Binding-site contacts:
Ligand atom C15 contacts residue MET76 of chain 1.A at 3.9 Å (hydrophobic).
Ligand atom O2 contacts residue ARG83 of chain 1.A at 3.1 Å (salt-bridge).
Ligand atom C6 contacts residue ASN36 of chain 1.A at 3.7 Å.
Ligand atom C12 contacts residue LEU35 of chain 1.A at 3.7 Å (hydrophobic).
Ligand atom C4 contacts residue LEU35 of chain 1.A at 3.9 Å (hydrophobic).
Ligand atom O2 contacts residue PHE95 of chain 1.A at 3.8 Å.
Ligand atom C16 contacts residue MET111 of chain 1.A at 3.8 Å (hydrophobic).
Ligand atom C9 contacts residue MET76 of chain 1.A at 3.9 Å (hydrophobic).
Ligand atom O3 contacts residue CYS208 of chain 1.A at 3.1 Å.
Ligand atom C6 contacts residue MET73 of chain 1.A at 3.8 Å (hydrophobic).
Ligand atom C13 contacts residue MET118 of chain 1.A at 3.8 Å (hydrophobic).
Ligand atom C4 contacts residue ASN36 of chain 1.A at 3.7 Å.
Ligand atom O3 contacts residue PHE207 of chain 1.A at 3.4 Å (h-bond).
Ligand atom C13 contacts residue MET73 of chain 1.A at 3.9 Å (hydrophobic).
Ligand atom C2 contacts residue MET73 of chain 1.A at 3.9 Å (hydrophobic).
Ligand atom C10 contacts residue GLN42 of chain 1.A at 3.6 Å.
Ligand atom C11 contacts residue GLN42 of chain 1.A at 3.6 Å.
Ligand atom C14 contacts residue MET118 of chain 1.A at 3.6 Å (hydrophobic).
Ligand atom C19 contacts residue ASN36 of chain 1.A at 3.3 Å.
Ligand atom C5 contacts residue LEU35 of chain 1.A at 3.5 Å (hydrophobic).
Ligand atom C16 contacts residue PHE207 of chain 1.A at 3.8 Å (hydrophobic).
Ligand atom C15 contacts residue ALA39 of chain 1.A at 3.7 Å (hydrophobic).
Ligand atom O1 contacts residue ASN36 of chain 1.A at 2.8 Å (h-bond).
Ligand atom O2 contacts residue MET76 of chain 1.A at 3.9 Å.
Ligand atom C20 contacts residue LEU204 of chain 1.A at 3.9 Å (hydrophobic).
Ligand atom C17 contacts residue MET111 of chain 1.A at 3.9 Å (hydrophobic).
Ligand atom C16 contacts residue LEU204 of chain 1.A at 3.9 Å (hydrophobic).
Ligand atom O4 contacts residue THR211 of chain 1.A at 3.0 Å (h-bond).
Ligand atom C19 contacts residue LEU32 of chain 1.A at 3.8 Å (hydrophobic).
Ligand atom O4 contacts residue VAL220 of chain 1.A at 3.5 Å.
Ligand atom O1 contacts residue CYS208 of chain 1.A at 3.5 Å (h-bond).
Ligand atom O2 contacts residue GLN42 of chain 1.A at 3.1 Å (h-bond).
Ligand atom C9 contacts residue PHE95 of chain 1.A at 3.9 Å (hydrophobic).
Ligand atom O4 contacts residue LEU32 of chain 1.A at 3.9 Å.
Ligand atom O4 contacts residue ASN36 of chain 1.A at 3.1 Å (h-bond).
Ligand atom O contacts residue ASN36 of chain 1.A at 3.5 Å (h-bond).
Ligand atom C10 contacts residue PHE95 of chain 1.A at 3.8 Å (hydrophobic).
Ligand atom O4 contacts residue PHE222 of chain 1.A at 3.6 Å.
Ligand atom O3 contacts residue THR211 of chain 1.A at 3.2 Å (h-bond).
Ligand atom C5 contacts residue ASN36 of chain 1.A at 3.4 Å.

The protein below binds the small molecule below.
Small molecule (SMILES): C[C@]12CCC(=O)C=C1CC[C@@H]1[C@@H]2[C@@H](O)C[C@]2(C=O)[C@@H](C(=O)CO)CC[C@@H]12

Sequence of chain 1.A:
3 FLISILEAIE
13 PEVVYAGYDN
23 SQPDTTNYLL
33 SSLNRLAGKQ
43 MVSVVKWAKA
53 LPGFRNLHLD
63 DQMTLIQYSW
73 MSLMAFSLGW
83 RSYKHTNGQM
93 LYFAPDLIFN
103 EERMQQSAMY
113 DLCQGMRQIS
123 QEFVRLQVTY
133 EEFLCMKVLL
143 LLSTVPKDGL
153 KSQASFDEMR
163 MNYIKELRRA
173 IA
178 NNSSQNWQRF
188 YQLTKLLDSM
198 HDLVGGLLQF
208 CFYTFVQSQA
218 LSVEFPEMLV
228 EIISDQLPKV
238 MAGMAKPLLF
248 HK